Sequence of chain 1.W:
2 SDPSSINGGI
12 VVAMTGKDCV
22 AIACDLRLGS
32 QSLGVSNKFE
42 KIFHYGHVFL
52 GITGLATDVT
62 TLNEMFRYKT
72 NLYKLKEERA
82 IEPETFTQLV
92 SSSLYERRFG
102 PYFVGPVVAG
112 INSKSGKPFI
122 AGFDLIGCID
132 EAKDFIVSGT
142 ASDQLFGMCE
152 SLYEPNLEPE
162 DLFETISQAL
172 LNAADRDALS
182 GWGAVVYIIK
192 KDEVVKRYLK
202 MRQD

Sequence of chain 1.L:
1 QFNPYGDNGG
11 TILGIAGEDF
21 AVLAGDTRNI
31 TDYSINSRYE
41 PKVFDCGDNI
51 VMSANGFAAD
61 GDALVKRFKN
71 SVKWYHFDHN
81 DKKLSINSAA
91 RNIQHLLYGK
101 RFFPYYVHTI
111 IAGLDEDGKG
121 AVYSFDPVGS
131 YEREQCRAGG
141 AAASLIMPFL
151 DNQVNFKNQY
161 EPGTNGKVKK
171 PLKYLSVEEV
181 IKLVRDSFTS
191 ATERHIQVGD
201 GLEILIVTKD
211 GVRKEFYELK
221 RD

Binding-site contacts:
Ligand atom C1 contacts residue THR1 of chain 1.V at 2.5 Å.
Ligand atom N contacts residue THR21 of chain 1.V at 3.0 Å (h-bond).
Ligand atom N contacts residue THR1 of chain 1.V at 3.7 Å.
Ligand atom CD2 contacts residue THR21 of chain 1.V at 3.8 Å.
Ligand atom C3 contacts residue THR21 of chain 1.V at 3.8 Å.
Ligand atom C3 contacts residue GLY168 of chain 1.V at 3.1 Å.
Ligand atom O contacts residue SER20 of chain 1.V at 3.1 Å (h-bond).
Ligand atom N contacts residue ASP125 of chain 1.W at 3.0 Å (salt-bridge).
Ligand atom CD2 contacts residue GLN22 of chain 1.V at 3.6 Å.
Ligand atom CG contacts residue ASP125 of chain 1.W at 3.8 Å.
Ligand atom C2 contacts residue MES1 of chain 1.QA at 3.8 Å.
Ligand atom C1 contacts residue MES1 of chain 1.QA at 3.2 Å.
Ligand atom O contacts residue GLY47 of chain 1.V at 3.1 Å (h-bond).
Ligand atom N contacts residue GLY47 of chain 1.V at 3.0 Å (h-bond).
Ligand atom C3 contacts residue ARG19 of chain 1.V at 3.5 Å.
Ligand atom O contacts residue MES1 of chain 1.QA at 2.8 Å (h-bond).
Ligand atom CA contacts residue GLY47 of chain 1.V at 3.5 Å.
Ligand atom O contacts residue ALA49 of chain 1.V at 2.9 Å (h-bond).
Ligand atom C3 contacts residue GLY47 of chain 1.V at 3.7 Å.
Ligand atom C contacts residue THR1 of chain 1.V at 1.4 Å.
Ligand atom C2 contacts residue THR1 of chain 1.V at 1.5 Å.
Ligand atom C3 contacts residue THR1 of chain 1.V at 2.5 Å.
Ligand atom CB contacts residue SER20 of chain 1.V at 3.8 Å.
Ligand atom C contacts residue ASP125 of chain 1.W at 3.7 Å.
Ligand atom O contacts residue GLN22 of chain 1.V at 3.6 Å.
Ligand atom C contacts residue THR21 of chain 1.V at 3.9 Å.
Ligand atom C contacts residue GLY47 of chain 1.V at 3.6 Å.
Ligand atom CA contacts residue THR1 of chain 1.V at 2.4 Å.
Ligand atom O contacts residue THR21 of chain 1.V at 3.2 Å (h-bond).
Ligand atom O contacts residue THR21 of chain 1.V at 3.3 Å (h-bond).
Ligand atom O contacts residue THR48 of chain 1.V at 3.8 Å.
Ligand atom C contacts residue MES1 of chain 1.QA at 3.8 Å.
Ligand atom O contacts residue THR1 of chain 1.V at 2.3 Å (h-bond).
Ligand atom C3 contacts residue THR1 of chain 1.V at 2.7 Å.
Ligand atom CH3 contacts residue ASP125 of chain 1.W at 3.4 Å.
Ligand atom O contacts residue THR1 of chain 1.V at 3.2 Å (h-bond).
Ligand atom O contacts residue ALA46 of chain 1.V at 3.7 Å.
Ligand atom C contacts residue GLN22 of chain 1.V at 3.8 Å.
Ligand atom CA contacts residue THR21 of chain 1.V at 3.7 Å.
Ligand atom CD2 contacts residue ALA27 of chain 1.V at 3.6 Å (hydrophobic).

Sequence of chain 1.V:
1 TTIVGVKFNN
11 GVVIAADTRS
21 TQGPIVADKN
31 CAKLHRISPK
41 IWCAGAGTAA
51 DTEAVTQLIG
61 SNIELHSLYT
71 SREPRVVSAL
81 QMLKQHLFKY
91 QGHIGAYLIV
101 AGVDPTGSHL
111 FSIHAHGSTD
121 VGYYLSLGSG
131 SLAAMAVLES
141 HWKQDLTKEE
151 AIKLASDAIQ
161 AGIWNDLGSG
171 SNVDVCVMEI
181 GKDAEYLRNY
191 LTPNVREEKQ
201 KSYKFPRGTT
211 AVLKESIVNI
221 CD

A small-molecule ligand and the protein it binds are described below.
Small molecule (SMILES): CC(=O)N[C@@H](CC(C)C)C(=O)N[C@@H](C)C(=O)N[C@@H](C)[C@@H](O)[C@H](C)CO